Sequence of chain 1.A:
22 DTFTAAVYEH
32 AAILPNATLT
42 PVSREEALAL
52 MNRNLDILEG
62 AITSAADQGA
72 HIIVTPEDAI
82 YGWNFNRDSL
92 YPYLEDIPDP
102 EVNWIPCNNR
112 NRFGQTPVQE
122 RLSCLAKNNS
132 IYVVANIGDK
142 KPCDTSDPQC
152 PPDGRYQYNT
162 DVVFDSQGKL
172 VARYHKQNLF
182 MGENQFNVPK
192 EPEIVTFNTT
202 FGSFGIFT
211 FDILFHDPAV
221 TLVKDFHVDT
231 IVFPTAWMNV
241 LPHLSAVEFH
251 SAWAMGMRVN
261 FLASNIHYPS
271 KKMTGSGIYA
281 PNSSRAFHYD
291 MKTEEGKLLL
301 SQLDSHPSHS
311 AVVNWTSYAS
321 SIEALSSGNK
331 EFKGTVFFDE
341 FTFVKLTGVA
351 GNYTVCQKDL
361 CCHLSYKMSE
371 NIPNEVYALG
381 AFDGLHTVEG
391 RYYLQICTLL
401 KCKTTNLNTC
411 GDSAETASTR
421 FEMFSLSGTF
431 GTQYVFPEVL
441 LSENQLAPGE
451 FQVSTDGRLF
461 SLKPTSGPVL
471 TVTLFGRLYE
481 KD

Binding-site contacts:
Ligand atom C1 contacts residue ALA236 of chain 1.A at 3.4 Å (hydrophobic).
Ligand atom C13 contacts residue CSO210 of chain 1.A at 3.4 Å.
Ligand atom C5 contacts residue MET238 of chain 1.A at 3.6 Å (hydrophobic).
Ligand atom N2 contacts residue TRP237 of chain 1.A at 3.5 Å.
Ligand atom C7 contacts residue TRP237 of chain 1.A at 3.7 Å (hydrophobic).
Ligand atom O1 contacts residue PHE211 of chain 1.A at 3.5 Å.
Ligand atom C1 contacts residue CSO210 of chain 1.A at 3.6 Å.
Ligand atom C10 contacts residue GLU389 of chain 1.A at 3.5 Å.
Ligand atom C16 contacts residue ALA236 of chain 1.A at 3.4 Å (hydrophobic).
Ligand atom C9 contacts residue VAL240 of chain 1.A at 3.5 Å (hydrophobic).
Ligand atom C3 contacts residue PHE181 of chain 1.A at 3.4 Å (hydrophobic).
Ligand atom C2 contacts residue CSO210 of chain 1.A at 3.5 Å.
Ligand atom N7 contacts residue MET238 of chain 1.A at 3.5 Å (h-bond).
Ligand atom C15 contacts residue TRP84 of chain 1.A at 3.7 Å (hydrophobic).
Ligand atom N7 contacts residue LYS271 of chain 1.A at 3.2 Å.
Ligand atom N2 contacts residue MET238 of chain 1.A at 2.9 Å (h-bond).
Ligand atom O1 contacts residue LYS177 of chain 1.A at 3.2 Å (salt-bridge).
Ligand atom C13 contacts residue GLU184 of chain 1.A at 3.4 Å.
Ligand atom C6 contacts residue TRP237 of chain 1.A at 3.4 Å (hydrophobic).
Ligand atom C13 contacts residue LYS177 of chain 1.A at 3.7 Å.
Ligand atom O1 contacts residue PHE181 of chain 1.A at 3.3 Å.
Ligand atom O1 contacts residue CSO210 of chain 1.A at 2.7 Å (h-bond).
Ligand atom C18 contacts residue MET273 of chain 1.A at 3.4 Å (hydrophobic).
Ligand atom C14 contacts residue CSO210 of chain 1.A at 3.5 Å.
Ligand atom C7 contacts residue LEU244 of chain 1.A at 3.5 Å (hydrophobic).
Ligand atom C12 contacts residue PHE181 of chain 1.A at 3.5 Å (hydrophobic).
Ligand atom C12 contacts residue CSO210 of chain 1.A at 2.9 Å.
Ligand atom N3 contacts residue MET238 of chain 1.A at 2.9 Å (h-bond).
Ligand atom C10 contacts residue PHE337 of chain 1.A at 3.7 Å (hydrophobic).
Ligand atom C14 contacts residue ASP79 of chain 1.A at 3.7 Å.
Ligand atom N5 contacts residue PHE337 of chain 1.A at 3.4 Å.
Ligand atom N6 contacts residue CSO210 of chain 1.A at 3.3 Å (h-bond).
Ligand atom C10 contacts residue PHE181 of chain 1.A at 3.6 Å (hydrophobic).
Ligand atom C7 contacts residue MET238 of chain 1.A at 3.6 Å (hydrophobic).
Ligand atom C11 contacts residue PHE337 of chain 1.A at 3.6 Å (hydrophobic).
Ligand atom N7 contacts residue MET273 of chain 1.A at 3.4 Å.
Ligand atom C17 contacts residue PHE181 of chain 1.A at 3.5 Å (hydrophobic).
Ligand atom C14 contacts residue GLU78 of chain 1.A at 3.7 Å.
Ligand atom C3 contacts residue PHE211 of chain 1.A at 3.7 Å (hydrophobic).
Ligand atom N5 contacts residue PHE181 of chain 1.A at 3.4 Å.

This protein binds this small molecule.
Small molecule (SMILES): N#C[C@@H]1CCCN(C(=O)c2cnc(NC3(c4cncnc4)CC3)nc2)C1